Sequence of chain 1.A:
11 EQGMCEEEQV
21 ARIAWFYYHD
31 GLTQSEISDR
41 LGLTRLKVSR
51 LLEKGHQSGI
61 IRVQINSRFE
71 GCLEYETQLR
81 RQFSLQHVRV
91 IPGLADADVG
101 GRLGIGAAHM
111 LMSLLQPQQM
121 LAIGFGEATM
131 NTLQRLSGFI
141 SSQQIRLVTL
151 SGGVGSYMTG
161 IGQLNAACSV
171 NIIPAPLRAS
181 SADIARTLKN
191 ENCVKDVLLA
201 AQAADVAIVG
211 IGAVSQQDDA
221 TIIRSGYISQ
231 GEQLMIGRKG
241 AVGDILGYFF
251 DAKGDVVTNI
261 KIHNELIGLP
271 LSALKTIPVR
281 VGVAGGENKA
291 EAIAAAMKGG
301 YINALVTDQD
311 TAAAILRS

A small-molecule ligand and the protein it binds are described below.
Small molecule (SMILES): O=P(O)(O)OC[C@H]1O[C@H](O)[C@H](O)[C@@H]1O

Binding-site contacts:
Ligand atom C1 contacts residue ILE211 of chain 1.A at 3.8 Å (hydrophobic).
Ligand atom O3 contacts residue PHE125 of chain 1.A at 4.0 Å.
Ligand atom C1 contacts residue PHE125 of chain 1.A at 4.1 Å (hydrophobic).
Ligand atom O2X contacts residue GLY126 of chain 1.A at 3.5 Å.
Ligand atom C2 contacts residue GLY212 of chain 1.A at 4.0 Å.
Ligand atom O2X contacts residue THR221 of chain 1.A at 2.7 Å (h-bond).
Ligand atom O4 contacts residue GLY126 of chain 1.A at 4.1 Å.
Ligand atom O4 contacts residue PHE125 of chain 1.A at 3.3 Å (h-bond).
Ligand atom O2 contacts residue LEU246 of chain 1.A at 2.7 Å (h-bond).
Ligand atom C3 contacts residue GLY212 of chain 1.A at 3.8 Å.
Ligand atom O1X contacts residue LYS289 of chain 1.A at 2.8 Å (salt-bridge).
Ligand atom O2X contacts residue ALA128 of chain 1.A at 4.2 Å.
Ligand atom O2 contacts residue PHE125 of chain 1.A at 3.5 Å.
Ligand atom C1 contacts residue GLY210 of chain 1.A at 3.0 Å.
Ligand atom O1 contacts residue LEU246 of chain 1.A at 3.7 Å.
Ligand atom C2 contacts residue ASP244 of chain 1.A at 3.1 Å.
Ligand atom O2X contacts residue GLU127 of chain 1.A at 2.7 Å (salt-bridge).
Ligand atom O1 contacts residue GLY210 of chain 1.A at 2.7 Å (h-bond).
Ligand atom P' contacts residue THR221 of chain 1.A at 3.7 Å.
Ligand atom O2 contacts residue GLY247 of chain 1.A at 3.7 Å.
Ligand atom O5 contacts residue GLY126 of chain 1.A at 3.7 Å.
Ligand atom O3 contacts residue ASP244 of chain 1.A at 3.0 Å (salt-bridge).
Ligand atom O3X contacts residue GLU127 of chain 1.A at 3.8 Å.
Ligand atom P' contacts residue GLU127 of chain 1.A at 3.7 Å.
Ligand atom O1X contacts residue THR221 of chain 1.A at 3.5 Å (h-bond).
Ligand atom C2 contacts residue GLY210 of chain 1.A at 3.9 Å.
Ligand atom O1X contacts residue GLN216 of chain 1.A at 4.2 Å.
Ligand atom C2 contacts residue ILE245 of chain 1.A at 4.0 Å (hydrophobic).
Ligand atom O1 contacts residue PHE125 of chain 1.A at 3.9 Å.
Ligand atom P' contacts residue LYS289 of chain 1.A at 3.7 Å.
Ligand atom O3X contacts residue ALA128 of chain 1.A at 3.3 Å (h-bond).
Ligand atom C3 contacts residue ASP244 of chain 1.A at 3.3 Å.
Ligand atom P' contacts residue GLY126 of chain 1.A at 4.2 Å.
Ligand atom O2 contacts residue ILE245 of chain 1.A at 3.8 Å.
Ligand atom C5 contacts residue ILE211 of chain 1.A at 4.0 Å (hydrophobic).
Ligand atom C5 contacts residue GLY212 of chain 1.A at 4.1 Å.
Ligand atom O3 contacts residue ILE222 of chain 1.A at 3.4 Å.
Ligand atom O2 contacts residue ASP244 of chain 1.A at 3.1 Å (salt-bridge).
Ligand atom O3X contacts residue LYS289 of chain 1.A at 3.5 Å (salt-bridge).
Ligand atom C2 contacts residue LEU246 of chain 1.A at 3.5 Å (hydrophobic).